Binding-site contacts:
Ligand atom C5 contacts residue GLY309 of chain 1.A at 3.6 Å.
Ligand atom O5 contacts residue GLY309 of chain 1.A at 4.0 Å.
Ligand atom O5 contacts residue ASN339 of chain 1.A at 2.3 Å (h-bond).
Ligand atom C1 contacts residue ASN339 of chain 1.A at 1.4 Å.
Ligand atom C8 contacts residue ASN339 of chain 1.A at 4.2 Å.
Ligand atom C6 contacts residue LYS306 of chain 1.A at 4.5 Å.
Ligand atom C3 contacts residue ASN339 of chain 1.A at 3.9 Å.
Ligand atom O7 contacts residue ASN339 of chain 1.A at 3.2 Å (h-bond).
Ligand atom O6 contacts residue ASN339 of chain 1.A at 4.4 Å.
Ligand atom O6 contacts residue LYS306 of chain 1.A at 3.5 Å (salt-bridge).
Ligand atom N2 contacts residue ASN339 of chain 1.A at 3.0 Å (h-bond).
Ligand atom C7 contacts residue ASN339 of chain 1.A at 3.3 Å.
Ligand atom C4 contacts residue GLY309 of chain 1.A at 4.5 Å.
Ligand atom C6 contacts residue GLY309 of chain 1.A at 4.4 Å.
Ligand atom C4 contacts residue ASN339 of chain 1.A at 4.3 Å.
Ligand atom C2 contacts residue ASN339 of chain 1.A at 2.6 Å.
Ligand atom C1 contacts residue GLY309 of chain 1.A at 3.9 Å.
Ligand atom C5 contacts residue ASN339 of chain 1.A at 3.6 Å.

Sequence of chain 1.A:
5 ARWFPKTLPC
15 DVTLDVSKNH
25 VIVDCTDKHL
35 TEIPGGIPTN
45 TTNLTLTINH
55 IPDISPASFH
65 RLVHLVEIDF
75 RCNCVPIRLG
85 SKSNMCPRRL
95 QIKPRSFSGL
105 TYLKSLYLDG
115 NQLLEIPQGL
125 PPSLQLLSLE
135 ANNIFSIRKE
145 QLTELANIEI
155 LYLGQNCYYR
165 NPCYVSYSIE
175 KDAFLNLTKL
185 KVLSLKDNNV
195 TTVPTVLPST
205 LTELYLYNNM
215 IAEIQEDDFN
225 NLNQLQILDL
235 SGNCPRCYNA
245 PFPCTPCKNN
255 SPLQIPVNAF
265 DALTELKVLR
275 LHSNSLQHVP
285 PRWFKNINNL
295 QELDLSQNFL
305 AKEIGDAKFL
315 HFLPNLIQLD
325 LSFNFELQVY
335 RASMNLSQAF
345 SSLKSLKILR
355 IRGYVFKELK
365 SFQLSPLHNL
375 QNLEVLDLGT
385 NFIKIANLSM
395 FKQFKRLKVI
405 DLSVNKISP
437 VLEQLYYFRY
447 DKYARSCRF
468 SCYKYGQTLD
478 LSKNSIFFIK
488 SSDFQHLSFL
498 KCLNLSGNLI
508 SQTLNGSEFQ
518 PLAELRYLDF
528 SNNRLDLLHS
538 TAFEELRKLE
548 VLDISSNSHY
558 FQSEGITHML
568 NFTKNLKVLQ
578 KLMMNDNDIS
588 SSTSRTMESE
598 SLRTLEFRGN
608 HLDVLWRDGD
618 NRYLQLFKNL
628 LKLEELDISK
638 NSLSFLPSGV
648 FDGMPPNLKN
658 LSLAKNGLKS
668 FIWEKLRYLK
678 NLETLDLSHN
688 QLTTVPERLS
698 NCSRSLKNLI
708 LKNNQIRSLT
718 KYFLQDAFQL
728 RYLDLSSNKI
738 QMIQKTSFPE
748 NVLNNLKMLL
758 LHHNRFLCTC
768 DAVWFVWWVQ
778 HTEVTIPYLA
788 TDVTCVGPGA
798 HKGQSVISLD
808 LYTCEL

The small molecule below binds the protein below.
Small molecule (SMILES): CC(=O)N[C@@H]1[C@@H](O)[C@H](O)[C@@H](CO)O[C@H]1O